Sequence of chain 1.A:
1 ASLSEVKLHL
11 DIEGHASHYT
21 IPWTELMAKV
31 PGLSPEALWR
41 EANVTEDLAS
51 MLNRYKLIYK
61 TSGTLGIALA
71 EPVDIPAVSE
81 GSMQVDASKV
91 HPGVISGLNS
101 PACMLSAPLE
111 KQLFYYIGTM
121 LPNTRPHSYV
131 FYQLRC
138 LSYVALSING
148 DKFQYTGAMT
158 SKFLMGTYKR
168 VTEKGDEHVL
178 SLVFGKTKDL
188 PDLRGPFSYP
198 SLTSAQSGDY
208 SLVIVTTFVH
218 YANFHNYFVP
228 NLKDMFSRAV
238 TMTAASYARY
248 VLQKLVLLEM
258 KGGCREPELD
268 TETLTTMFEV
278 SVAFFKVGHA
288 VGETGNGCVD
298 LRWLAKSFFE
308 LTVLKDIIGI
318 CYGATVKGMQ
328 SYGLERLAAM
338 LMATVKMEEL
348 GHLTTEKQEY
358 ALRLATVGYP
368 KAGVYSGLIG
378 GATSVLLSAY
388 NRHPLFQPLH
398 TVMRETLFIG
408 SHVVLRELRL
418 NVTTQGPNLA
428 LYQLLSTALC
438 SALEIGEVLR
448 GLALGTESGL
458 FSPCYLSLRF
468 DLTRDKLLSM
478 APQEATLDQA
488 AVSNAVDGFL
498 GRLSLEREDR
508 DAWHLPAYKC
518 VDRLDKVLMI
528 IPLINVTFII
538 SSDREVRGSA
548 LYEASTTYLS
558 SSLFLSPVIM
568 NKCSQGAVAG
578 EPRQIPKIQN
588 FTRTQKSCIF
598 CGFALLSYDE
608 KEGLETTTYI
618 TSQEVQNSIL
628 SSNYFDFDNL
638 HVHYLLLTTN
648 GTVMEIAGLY

Sequence of chain 1.C:
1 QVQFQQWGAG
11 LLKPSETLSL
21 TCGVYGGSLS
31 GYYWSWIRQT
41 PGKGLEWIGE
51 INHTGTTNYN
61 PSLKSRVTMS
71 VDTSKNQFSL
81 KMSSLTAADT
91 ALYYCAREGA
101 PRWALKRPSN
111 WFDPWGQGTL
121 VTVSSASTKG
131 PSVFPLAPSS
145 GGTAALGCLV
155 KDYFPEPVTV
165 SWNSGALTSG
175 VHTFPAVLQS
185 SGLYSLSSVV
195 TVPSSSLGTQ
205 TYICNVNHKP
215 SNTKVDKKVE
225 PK

Binding-site contacts:
Ligand atom C5 contacts residue PRO108 of chain 1.C at 4.5 Å (hydrophobic).
Ligand atom O5 contacts residue ASN418 of chain 1.A at 2.3 Å (h-bond).
Ligand atom C7 contacts residue ASN418 of chain 1.A at 3.2 Å.
Ligand atom C5 contacts residue ARG107 of chain 1.C at 3.8 Å.
Ligand atom C3 contacts residue LYS106 of chain 1.C at 4.3 Å.
Ligand atom N2 contacts residue ARG416 of chain 1.A at 4.2 Å.
Ligand atom C5 contacts residue ASN418 of chain 1.A at 3.7 Å.
Ligand atom C6 contacts residue ARG107 of chain 1.C at 4.3 Å.
Ligand atom C3 contacts residue ASN418 of chain 1.A at 3.8 Å.
Ligand atom C1 contacts residue LYS106 of chain 1.C at 4.2 Å.
Ligand atom C8 contacts residue ASN418 of chain 1.A at 4.0 Å.
Ligand atom C5 contacts residue LYS106 of chain 1.C at 4.0 Å.
Ligand atom C1 contacts residue ASN418 of chain 1.A at 1.4 Å.
Ligand atom C2 contacts residue ASN418 of chain 1.A at 2.4 Å.
Ligand atom C6 contacts residue PRO108 of chain 1.C at 4.4 Å (hydrophobic).
Ligand atom O5 contacts residue ARG107 of chain 1.C at 4.4 Å.
Ligand atom O5 contacts residue PRO108 of chain 1.C at 3.9 Å.
Ligand atom C8 contacts residue LEU417 of chain 1.A at 3.7 Å (hydrophobic).
Ligand atom O4 contacts residue LYS106 of chain 1.C at 4.1 Å.
Ligand atom O7 contacts residue ASN418 of chain 1.A at 3.1 Å (h-bond).
Ligand atom C7 contacts residue ARG416 of chain 1.A at 4.2 Å.
Ligand atom O3 contacts residue LYS106 of chain 1.C at 3.9 Å.
Ligand atom C4 contacts residue ASN418 of chain 1.A at 4.2 Å.
Ligand atom C8 contacts residue ARG416 of chain 1.A at 3.4 Å.
Ligand atom N2 contacts residue ASN418 of chain 1.A at 2.9 Å (h-bond).
Ligand atom C1 contacts residue PRO108 of chain 1.C at 4.2 Å (hydrophobic).

This small molecule binds to this protein.
Small molecule (SMILES): CC(=O)N[C@@H]1[C@@H](O)[C@H](O)[C@@H](CO)O[C@H]1O